Sequence of chain 1.B:
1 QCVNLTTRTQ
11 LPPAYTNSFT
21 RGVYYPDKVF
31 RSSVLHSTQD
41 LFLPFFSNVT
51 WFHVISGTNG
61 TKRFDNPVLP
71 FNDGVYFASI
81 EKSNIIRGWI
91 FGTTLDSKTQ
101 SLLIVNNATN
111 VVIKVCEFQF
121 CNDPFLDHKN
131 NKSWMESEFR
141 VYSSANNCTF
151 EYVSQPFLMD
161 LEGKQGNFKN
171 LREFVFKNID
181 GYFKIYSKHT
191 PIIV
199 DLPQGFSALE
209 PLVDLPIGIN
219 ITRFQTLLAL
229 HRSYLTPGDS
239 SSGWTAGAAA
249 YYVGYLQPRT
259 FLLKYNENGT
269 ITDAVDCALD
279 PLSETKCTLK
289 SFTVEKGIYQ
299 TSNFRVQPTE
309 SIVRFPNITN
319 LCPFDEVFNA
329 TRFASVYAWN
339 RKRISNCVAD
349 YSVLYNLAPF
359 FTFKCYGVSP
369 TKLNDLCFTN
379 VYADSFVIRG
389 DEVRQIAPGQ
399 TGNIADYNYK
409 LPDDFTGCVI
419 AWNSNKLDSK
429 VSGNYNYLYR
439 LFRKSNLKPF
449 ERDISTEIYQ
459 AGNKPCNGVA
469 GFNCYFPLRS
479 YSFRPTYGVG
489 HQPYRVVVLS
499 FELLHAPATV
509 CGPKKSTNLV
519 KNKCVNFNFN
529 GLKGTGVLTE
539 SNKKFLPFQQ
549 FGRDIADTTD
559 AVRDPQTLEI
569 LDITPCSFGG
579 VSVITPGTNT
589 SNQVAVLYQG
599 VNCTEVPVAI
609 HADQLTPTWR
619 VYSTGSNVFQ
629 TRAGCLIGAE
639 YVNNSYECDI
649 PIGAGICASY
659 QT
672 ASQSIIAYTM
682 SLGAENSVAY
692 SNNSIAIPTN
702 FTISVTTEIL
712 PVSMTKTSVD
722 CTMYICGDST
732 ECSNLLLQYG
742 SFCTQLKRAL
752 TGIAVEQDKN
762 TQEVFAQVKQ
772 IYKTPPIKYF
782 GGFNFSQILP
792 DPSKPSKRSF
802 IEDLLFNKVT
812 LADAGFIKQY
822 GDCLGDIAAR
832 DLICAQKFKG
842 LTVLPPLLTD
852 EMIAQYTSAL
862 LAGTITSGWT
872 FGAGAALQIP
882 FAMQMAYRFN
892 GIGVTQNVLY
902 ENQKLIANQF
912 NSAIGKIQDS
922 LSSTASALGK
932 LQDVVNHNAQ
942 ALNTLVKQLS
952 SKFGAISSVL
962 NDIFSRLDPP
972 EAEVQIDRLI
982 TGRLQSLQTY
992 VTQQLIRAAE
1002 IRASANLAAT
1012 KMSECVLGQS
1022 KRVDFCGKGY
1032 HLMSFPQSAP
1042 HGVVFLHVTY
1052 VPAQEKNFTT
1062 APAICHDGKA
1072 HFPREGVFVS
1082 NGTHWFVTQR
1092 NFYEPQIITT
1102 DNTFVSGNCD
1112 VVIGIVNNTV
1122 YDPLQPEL

Sequence of chain 1.A:
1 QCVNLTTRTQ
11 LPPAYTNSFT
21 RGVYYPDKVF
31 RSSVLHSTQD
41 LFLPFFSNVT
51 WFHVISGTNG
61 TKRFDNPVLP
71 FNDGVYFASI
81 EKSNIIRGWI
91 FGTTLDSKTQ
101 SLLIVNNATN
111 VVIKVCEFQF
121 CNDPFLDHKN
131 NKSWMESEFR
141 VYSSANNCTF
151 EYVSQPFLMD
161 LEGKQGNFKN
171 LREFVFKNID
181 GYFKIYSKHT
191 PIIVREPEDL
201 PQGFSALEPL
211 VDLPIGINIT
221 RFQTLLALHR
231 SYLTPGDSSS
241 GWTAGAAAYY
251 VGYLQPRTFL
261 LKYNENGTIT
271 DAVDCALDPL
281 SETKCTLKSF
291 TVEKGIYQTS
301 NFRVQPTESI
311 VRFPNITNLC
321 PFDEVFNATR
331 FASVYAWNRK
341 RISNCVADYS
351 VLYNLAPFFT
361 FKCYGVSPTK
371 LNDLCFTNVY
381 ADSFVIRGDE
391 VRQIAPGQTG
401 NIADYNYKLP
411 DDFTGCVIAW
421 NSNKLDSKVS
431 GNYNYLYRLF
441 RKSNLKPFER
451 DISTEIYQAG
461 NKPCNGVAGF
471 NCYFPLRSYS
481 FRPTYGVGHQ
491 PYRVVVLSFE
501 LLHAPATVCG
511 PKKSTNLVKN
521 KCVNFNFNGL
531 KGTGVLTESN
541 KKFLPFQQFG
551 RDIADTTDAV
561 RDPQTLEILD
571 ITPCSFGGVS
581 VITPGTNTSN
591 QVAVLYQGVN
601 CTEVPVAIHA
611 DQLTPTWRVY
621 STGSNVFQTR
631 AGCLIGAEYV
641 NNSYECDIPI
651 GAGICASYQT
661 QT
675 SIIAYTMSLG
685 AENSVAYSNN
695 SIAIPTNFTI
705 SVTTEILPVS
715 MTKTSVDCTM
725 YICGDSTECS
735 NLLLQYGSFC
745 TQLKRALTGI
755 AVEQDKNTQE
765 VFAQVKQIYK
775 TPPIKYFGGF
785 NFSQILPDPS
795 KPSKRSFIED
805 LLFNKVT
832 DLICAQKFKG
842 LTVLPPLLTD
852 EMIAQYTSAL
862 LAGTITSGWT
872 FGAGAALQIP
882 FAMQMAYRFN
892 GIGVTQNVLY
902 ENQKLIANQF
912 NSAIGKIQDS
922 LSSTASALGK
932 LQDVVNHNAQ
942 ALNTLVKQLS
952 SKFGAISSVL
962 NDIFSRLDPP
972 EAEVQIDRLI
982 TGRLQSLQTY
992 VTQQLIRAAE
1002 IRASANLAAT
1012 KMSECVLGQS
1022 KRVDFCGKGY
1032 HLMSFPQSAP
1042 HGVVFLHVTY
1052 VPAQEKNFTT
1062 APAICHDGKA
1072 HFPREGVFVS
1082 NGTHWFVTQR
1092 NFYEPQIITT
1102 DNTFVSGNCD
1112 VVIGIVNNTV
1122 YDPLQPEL

Binding-site contacts:
Ligand atom C7 contacts residue ASN444 of chain 1.A at 4.5 Å.
Ligand atom C8 contacts residue SER443 of chain 1.A at 4.4 Å.
Ligand atom C7 contacts residue ARG441 of chain 1.A at 4.0 Å.
Ligand atom C3 contacts residue ASN218 of chain 1.B at 3.8 Å.
Ligand atom C7 contacts residue GLU449 of chain 1.A at 3.9 Å.
Ligand atom C4 contacts residue ASN218 of chain 1.B at 4.2 Å.
Ligand atom C8 contacts residue GLU449 of chain 1.A at 3.3 Å.
Ligand atom O5 contacts residue ASN218 of chain 1.B at 2.4 Å (h-bond).
Ligand atom C5 contacts residue ASN218 of chain 1.B at 3.7 Å.
Ligand atom C1 contacts residue ASN218 of chain 1.B at 1.4 Å.
Ligand atom O7 contacts residue ASN218 of chain 1.B at 3.8 Å.
Ligand atom O3 contacts residue LYS442 of chain 1.A at 4.5 Å.
Ligand atom C8 contacts residue LYS446 of chain 1.A at 3.5 Å.
Ligand atom C8 contacts residue ARG441 of chain 1.A at 3.4 Å.
Ligand atom O3 contacts residue SER443 of chain 1.A at 3.6 Å.
Ligand atom O5 contacts residue THR220 of chain 1.B at 4.5 Å.
Ligand atom O7 contacts residue GLU449 of chain 1.A at 4.4 Å.
Ligand atom C2 contacts residue ASN218 of chain 1.B at 2.5 Å.
Ligand atom C8 contacts residue ASN444 of chain 1.A at 3.3 Å.
Ligand atom O7 contacts residue LYS446 of chain 1.A at 2.6 Å (salt-bridge).
Ligand atom N2 contacts residue ARG441 of chain 1.A at 3.5 Å (salt-bridge).
Ligand atom C7 contacts residue ASN218 of chain 1.B at 3.5 Å.
Ligand atom C7 contacts residue SER443 of chain 1.A at 4.5 Å.
Ligand atom C7 contacts residue LYS446 of chain 1.A at 3.4 Å.
Ligand atom N2 contacts residue GLU449 of chain 1.A at 4.2 Å.
Ligand atom N2 contacts residue ASN218 of chain 1.B at 2.9 Å (h-bond).
Ligand atom C8 contacts residue LEU445 of chain 1.A at 4.2 Å (hydrophobic).
Ligand atom C6 contacts residue THR220 of chain 1.B at 4.4 Å.

This protein binds this small molecule.
Small molecule (SMILES): CC(=O)N[C@@H]1[C@@H](O)[C@H](O)[C@@H](CO)O[C@H]1O